Binding-site contacts:
Ligand atom OAA contacts residue ARG171 of chain 1.D at 2.8 Å (salt-bridge).
Ligand atom CAL contacts residue THR97 of chain 1.D at 3.2 Å.
Ligand atom CAH contacts residue ARG171 of chain 1.D at 3.5 Å.
Ligand atom CAQ contacts residue THR98 of chain 1.D at 3.7 Å.
Ligand atom NAM contacts residue GLN169 of chain 1.D at 2.7 Å (h-bond).
Ligand atom OAB contacts residue MET200 of chain 1.D at 3.4 Å.
Ligand atom SAO contacts residue VAL224 of chain 1.D at 3.8 Å.
Ligand atom CAF contacts residue PHE165 of chain 1.D at 3.7 Å (hydrophobic).
Ligand atom CAH contacts residue PHE165 of chain 1.D at 3.8 Å (hydrophobic).
Ligand atom OAN contacts residue PO41 of chain 1.O at 3.6 Å.
Ligand atom CAE contacts residue PHE165 of chain 1.D at 3.8 Å (hydrophobic).
Ligand atom CAD contacts residue PHE165 of chain 1.D at 3.7 Å (hydrophobic).
Ligand atom NAT contacts residue THR97 of chain 1.D at 3.8 Å.
Ligand atom CAG contacts residue ILE223 of chain 1.D at 3.8 Å (hydrophobic).
Ligand atom OAB contacts residue TYR198 of chain 1.D at 3.7 Å.
Ligand atom CAS contacts residue TYR198 of chain 1.D at 3.6 Å (hydrophobic).
Ligand atom NAM contacts residue TYR198 of chain 1.D at 3.7 Å.
Ligand atom OAC contacts residue PHE165 of chain 1.D at 3.8 Å.
Ligand atom NAM contacts residue PHE165 of chain 1.D at 3.7 Å.
Ligand atom OAB contacts residue GLN169 of chain 1.D at 2.8 Å (h-bond).
Ligand atom CAK contacts residue MET200 of chain 1.D at 3.9 Å (hydrophobic).
Ligand atom OAN contacts residue THR97 of chain 1.D at 3.3 Å (h-bond).
Ligand atom CAJ contacts residue HIS11 of chain 1.C at 3.4 Å.
Ligand atom SAO contacts residue THR98 of chain 1.D at 3.7 Å.
Ligand atom CAQ contacts residue GLY99 of chain 1.D at 3.5 Å.
Ligand atom CAR contacts residue PHE165 of chain 1.D at 3.7 Å (hydrophobic).
Ligand atom OAA contacts residue GLN169 of chain 1.D at 3.6 Å (h-bond).
Ligand atom SAO contacts residue ILE223 of chain 1.D at 3.7 Å.
Ligand atom CAR contacts residue ARG171 of chain 1.D at 3.8 Å.
Ligand atom CAI contacts residue THR98 of chain 1.D at 3.8 Å.
Ligand atom CAR contacts residue GLN169 of chain 1.D at 3.6 Å.
Ligand atom CAR contacts residue GLY99 of chain 1.D at 3.5 Å.
Ligand atom OAB contacts residue GLU199 of chain 1.D at 3.3 Å.
Ligand atom OAC contacts residue HIS11 of chain 1.C at 2.7 Å (h-bond).
Ligand atom CAL contacts residue PO41 of chain 1.O at 3.8 Å.
Ligand atom OAA contacts residue GLY99 of chain 1.D at 3.7 Å.
Ligand atom CAF contacts residue GLU230 of chain 1.D at 3.7 Å.
Ligand atom SAO contacts residue GLY99 of chain 1.D at 3.9 Å.
Ligand atom CAS contacts residue GLN169 of chain 1.D at 3.5 Å.
Ligand atom CAD contacts residue PHE10 of chain 1.C at 3.6 Å (hydrophobic).

A small-molecule ligand and the protein it binds are described below.
Small molecule (SMILES): O=c1[nH]c(=O)n(COCCO)cc1Sc1ccccc1

Sequence of chain 1.C:
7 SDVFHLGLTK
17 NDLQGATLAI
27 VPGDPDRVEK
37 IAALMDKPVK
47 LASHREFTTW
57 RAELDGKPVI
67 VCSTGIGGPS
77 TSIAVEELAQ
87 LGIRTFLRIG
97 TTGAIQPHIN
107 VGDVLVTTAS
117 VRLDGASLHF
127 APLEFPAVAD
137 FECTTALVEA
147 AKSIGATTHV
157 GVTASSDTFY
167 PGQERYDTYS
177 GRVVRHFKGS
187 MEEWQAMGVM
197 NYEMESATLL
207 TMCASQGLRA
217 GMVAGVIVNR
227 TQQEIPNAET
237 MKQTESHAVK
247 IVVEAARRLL

Sequence of chain 1.D:
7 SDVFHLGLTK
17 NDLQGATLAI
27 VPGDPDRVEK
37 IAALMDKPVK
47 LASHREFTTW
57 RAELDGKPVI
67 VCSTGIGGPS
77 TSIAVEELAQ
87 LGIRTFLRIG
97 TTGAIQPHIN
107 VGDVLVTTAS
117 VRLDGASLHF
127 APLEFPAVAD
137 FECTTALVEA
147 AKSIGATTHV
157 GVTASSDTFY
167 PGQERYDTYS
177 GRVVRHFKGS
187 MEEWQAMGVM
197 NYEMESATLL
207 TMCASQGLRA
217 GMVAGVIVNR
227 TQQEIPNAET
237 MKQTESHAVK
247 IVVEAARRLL